Binding-site contacts:
Ligand atom O10 contacts residue TYR250 of chain 15.A at 2.8 Å (h-bond).
Ligand atom O1B contacts residue PRO252 of chain 15.A at 3.3 Å.
Ligand atom C10 contacts residue TYR250 of chain 15.A at 3.5 Å (hydrophobic).
Ligand atom C11 contacts residue TYR250 of chain 15.A at 3.7 Å (hydrophobic).
Ligand atom C1 contacts residue PRO252 of chain 15.A at 4.0 Å (hydrophobic).
Ligand atom C9 contacts residue TYR145 of chain 11.A at 4.4 Å (hydrophobic).
Ligand atom C3 contacts residue PRO252 of chain 15.A at 3.8 Å (hydrophobic).
Ligand atom C11 contacts residue TYR145 of chain 11.A at 3.7 Å (hydrophobic).
Ligand atom N5 contacts residue TYR250 of chain 15.A at 4.4 Å.
Ligand atom C1 contacts residue SER147 of chain 11.A at 3.6 Å.
Ligand atom C10 contacts residue TYR145 of chain 11.A at 3.6 Å (hydrophobic).
Ligand atom O4 contacts residue PRO252 of chain 15.A at 3.6 Å.
Ligand atom C1 contacts residue ALA146 of chain 11.A at 4.0 Å (hydrophobic).
Ligand atom N5 contacts residue TYR145 of chain 11.A at 2.6 Å (h-bond).
Ligand atom O4 contacts residue ASN251 of chain 15.A at 4.1 Å.
Ligand atom O1B contacts residue SER147 of chain 11.A at 2.7 Å (h-bond).
Ligand atom C8 contacts residue ALA146 of chain 11.A at 4.5 Å (hydrophobic).
Ligand atom C6 contacts residue ALA146 of chain 11.A at 4.2 Å (hydrophobic).
Ligand atom C7 contacts residue TYR145 of chain 11.A at 3.9 Å (hydrophobic).
Ligand atom C6 contacts residue TYR145 of chain 11.A at 3.4 Å (hydrophobic).
Ligand atom O1B contacts residue ALA146 of chain 11.A at 4.3 Å.
Ligand atom O4 contacts residue TYR250 of chain 15.A at 3.4 Å.
Ligand atom O4 contacts residue TYR145 of chain 11.A at 4.2 Å.
Ligand atom C5 contacts residue TYR145 of chain 11.A at 3.3 Å (hydrophobic).
Ligand atom O1A contacts residue ALA146 of chain 11.A at 3.2 Å.
Ligand atom C4 contacts residue PRO252 of chain 15.A at 3.7 Å (hydrophobic).
Ligand atom C4 contacts residue TYR145 of chain 11.A at 3.6 Å (hydrophobic).
Ligand atom O1A contacts residue SER147 of chain 11.A at 3.1 Å (h-bond).
Ligand atom O8 contacts residue ALA146 of chain 11.A at 3.3 Å.
Ligand atom C11 contacts residue ARG143 of chain 11.A at 4.0 Å.
Ligand atom O1A contacts residue ASN148 of chain 11.A at 4.3 Å.

Sequence of chain 15.A:
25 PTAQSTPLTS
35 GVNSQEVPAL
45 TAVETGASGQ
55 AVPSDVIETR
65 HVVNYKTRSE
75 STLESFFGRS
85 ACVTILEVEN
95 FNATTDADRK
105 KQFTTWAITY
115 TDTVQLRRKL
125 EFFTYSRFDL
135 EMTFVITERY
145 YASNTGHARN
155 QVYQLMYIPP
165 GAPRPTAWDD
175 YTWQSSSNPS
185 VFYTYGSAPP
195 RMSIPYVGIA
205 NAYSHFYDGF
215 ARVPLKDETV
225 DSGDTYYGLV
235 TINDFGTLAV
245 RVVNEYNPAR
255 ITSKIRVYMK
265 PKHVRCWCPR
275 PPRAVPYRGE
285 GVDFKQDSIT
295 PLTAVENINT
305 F

Sequence of chain 11.A:
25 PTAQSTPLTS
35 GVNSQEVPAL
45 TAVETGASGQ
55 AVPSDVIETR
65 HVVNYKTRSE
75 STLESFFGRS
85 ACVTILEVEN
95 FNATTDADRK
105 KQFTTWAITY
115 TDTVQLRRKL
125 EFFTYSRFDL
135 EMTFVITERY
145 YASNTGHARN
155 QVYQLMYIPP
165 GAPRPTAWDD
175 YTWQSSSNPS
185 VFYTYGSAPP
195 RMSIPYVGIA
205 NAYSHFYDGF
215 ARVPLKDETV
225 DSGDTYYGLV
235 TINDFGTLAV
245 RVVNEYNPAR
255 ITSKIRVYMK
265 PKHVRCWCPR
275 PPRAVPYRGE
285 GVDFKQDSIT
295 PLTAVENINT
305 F

The protein below binds the small molecule below.
Small molecule (SMILES): CC(=O)N[C@H]1[C@H]([C@H](O)[C@H](O)CO)O[C@@](O)(C(=O)O)C[C@@H]1O